Binding-site contacts:
Ligand atom O2' contacts residue PRO21 of chain 1.C at 3.2 Å.
Ligand atom O5' contacts residue ARG206 of chain 1.C at 3.5 Å (salt-bridge).
Ligand atom O2B contacts residue GLY58 of chain 1.C at 2.6 Å (h-bond).
Ligand atom PA contacts residue ARG206 of chain 1.C at 3.3 Å.
Ligand atom N7 contacts residue THR57 of chain 1.C at 3.0 Å (h-bond).
Ligand atom C2 contacts residue GLU26 of chain 1.C at 3.3 Å.
Ligand atom S1G contacts residue MG1 of chain 1.M at 2.5 Å.
Ligand atom N6 contacts residue LEU169 of chain 1.C at 3.4 Å.
Ligand atom N7 contacts residue GLY58 of chain 1.C at 3.4 Å.
Ligand atom C6 contacts residue TYR28 of chain 1.C at 3.4 Å (hydrophobic).
Ligand atom O2B contacts residue GLY56 of chain 1.C at 3.3 Å.
Ligand atom C2 contacts residue ARG177 of chain 1.C at 3.2 Å.
Ligand atom N1 contacts residue TYR28 of chain 1.C at 3.0 Å (h-bond).
Ligand atom O2' contacts residue TYR19 of chain 1.C at 3.0 Å (h-bond).
Ligand atom N6 contacts residue TYR28 of chain 1.C at 2.4 Å (h-bond).
Ligand atom N6 contacts residue THR57 of chain 1.C at 3.5 Å (h-bond).
Ligand atom O1A contacts residue ARG206 of chain 1.C at 3.4 Å (salt-bridge).
Ligand atom O2' contacts residue ARG20 of chain 1.C at 3.4 Å.
Ligand atom O2G contacts residue ASN148 of chain 1.C at 3.4 Å (h-bond).
Ligand atom O3G contacts residue PRO55 of chain 1.C at 3.4 Å.
Ligand atom O2A contacts residue GLY58 of chain 1.C at 3.5 Å.
Ligand atom O2B contacts residue LYS59 of chain 1.C at 3.2 Å (salt-bridge).
Ligand atom O3' contacts residue LEU209 of chain 1.C at 3.4 Å.
Ligand atom S1G contacts residue ARG206 of chain 1.C at 2.8 Å (salt-bridge).
Ligand atom PG contacts residue ARG206 of chain 1.C at 3.4 Å.
Ligand atom O1B contacts residue THR60 of chain 1.C at 2.8 Å (h-bond).
Ligand atom O3B contacts residue LYS59 of chain 1.C at 3.1 Å (salt-bridge).
Ligand atom C8 contacts residue GLY56 of chain 1.C at 3.1 Å.
Ligand atom N1 contacts residue VAL27 of chain 1.C at 3.5 Å.
Ligand atom O3' contacts residue VAL16 of chain 1.C at 2.8 Å (h-bond).
Ligand atom N3 contacts residue ARG177 of chain 1.C at 3.0 Å (salt-bridge).
Ligand atom O3G contacts residue ARG206 of chain 1.C at 3.2 Å (salt-bridge).
Ligand atom O3B contacts residue GLY56 of chain 1.C at 2.9 Å (h-bond).
Ligand atom N7 contacts residue GLY56 of chain 1.C at 3.3 Å (h-bond).
Ligand atom N1 contacts residue GLU26 of chain 1.C at 3.4 Å (salt-bridge).
Ligand atom O3A contacts residue ARG206 of chain 1.C at 2.5 Å (salt-bridge).
Ligand atom O4' contacts residue MET205 of chain 1.C at 3.5 Å.
Ligand atom O1A contacts residue THR60 of chain 1.C at 3.3 Å.
Ligand atom O2A contacts residue SER61 of chain 1.C at 2.8 Å (h-bond).
Ligand atom O2B contacts residue THR57 of chain 1.C at 3.1 Å (h-bond).

The protein below binds the small molecule below.
Small molecule (SMILES): Nc1ncnc2c1ncn2[C@@H]1O[C@H](COP(=O)(O)OP(=O)(O)OP(O)(O)=S)[C@@H](O)[C@H]1O

Sequence of chain 1.C:
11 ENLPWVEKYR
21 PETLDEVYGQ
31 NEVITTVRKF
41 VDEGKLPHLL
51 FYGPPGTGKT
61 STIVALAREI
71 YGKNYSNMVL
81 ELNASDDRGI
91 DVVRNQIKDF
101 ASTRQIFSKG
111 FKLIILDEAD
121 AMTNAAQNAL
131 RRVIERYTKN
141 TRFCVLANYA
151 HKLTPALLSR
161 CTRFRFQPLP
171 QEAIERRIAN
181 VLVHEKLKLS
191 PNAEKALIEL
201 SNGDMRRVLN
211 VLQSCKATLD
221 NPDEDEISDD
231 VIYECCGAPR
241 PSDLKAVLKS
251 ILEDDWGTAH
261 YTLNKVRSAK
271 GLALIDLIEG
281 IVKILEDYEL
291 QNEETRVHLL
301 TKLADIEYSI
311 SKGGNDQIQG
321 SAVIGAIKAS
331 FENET